A protein and the small-molecule ligand that binds it are described below.
Small molecule (SMILES): CC(=O)N[C@H]1[C@H](O[C@H]2[C@H](O)[C@@H](NC(C)=O)CO[C@@H]2CO)O[C@H](CO)[C@@H](O)[C@@H]1O

Binding-site contacts:
Ligand atom C1 contacts residue GLU66 of chain 1.A at 4.1 Å.
Ligand atom O7 contacts residue CYS90 of chain 1.A at 3.2 Å.
Ligand atom O5 contacts residue ASN87 of chain 1.A at 2.5 Å (h-bond).
Ligand atom C7 contacts residue GLU66 of chain 1.A at 4.1 Å.
Ligand atom O3 contacts residue ARG220 of chain 1.A at 3.2 Å (salt-bridge).
Ligand atom N2 contacts residue ASN87 of chain 1.A at 2.8 Å (h-bond).
Ligand atom C8 contacts residue ARG220 of chain 1.A at 4.2 Å.
Ligand atom O6 contacts residue ASN54 of chain 1.A at 4.4 Å.
Ligand atom C7 contacts residue ARG220 of chain 1.A at 3.7 Å.
Ligand atom C8 contacts residue SER136 of chain 1.A at 3.5 Å.
Ligand atom C6 contacts residue GLU86 of chain 1.A at 3.4 Å.
Ligand atom C8 contacts residue CYS135 of chain 1.A at 3.9 Å (hydrophobic).
Ligand atom O6 contacts residue GLU86 of chain 1.A at 2.9 Å (salt-bridge).
Ligand atom C7 contacts residue ASN87 of chain 1.A at 3.4 Å.
Ligand atom C8 contacts residue CYS90 of chain 1.A at 3.9 Å (hydrophobic).
Ligand atom C3 contacts residue ARG220 of chain 1.A at 4.3 Å.
Ligand atom O5 contacts residue GLU86 of chain 1.A at 3.8 Å.
Ligand atom C7 contacts residue ASN64 of chain 1.A at 3.8 Å.
Ligand atom C1 contacts residue ASN87 of chain 1.A at 1.5 Å.
Ligand atom C4 contacts residue ASN87 of chain 1.A at 4.3 Å.
Ligand atom O6 contacts residue ARG220 of chain 1.A at 4.5 Å.
Ligand atom C6 contacts residue ARG220 of chain 1.A at 4.2 Å.
Ligand atom C5 contacts residue ASN87 of chain 1.A at 3.8 Å.
Ligand atom C8 contacts residue ASN64 of chain 1.A at 3.8 Å.
Ligand atom C3 contacts residue ASN87 of chain 1.A at 3.8 Å.
Ligand atom O7 contacts residue ASN87 of chain 1.A at 3.4 Å (h-bond).
Ligand atom C8 contacts residue SER134 of chain 1.A at 3.9 Å.
Ligand atom C7 contacts residue CYS90 of chain 1.A at 3.9 Å (hydrophobic).
Ligand atom O7 contacts residue ASN64 of chain 1.A at 3.0 Å (h-bond).
Ligand atom C7 contacts residue SER134 of chain 1.A at 4.3 Å.
Ligand atom C8 contacts residue GLU66 of chain 1.A at 3.9 Å.
Ligand atom O7 contacts residue ARG220 of chain 1.A at 3.8 Å.
Ligand atom N2 contacts residue GLU66 of chain 1.A at 4.0 Å.
Ligand atom C2 contacts residue ASN87 of chain 1.A at 2.4 Å.
Ligand atom C2 contacts residue ARG220 of chain 1.A at 4.2 Å.
Ligand atom N2 contacts residue ARG220 of chain 1.A at 3.7 Å.

Sequence of chain 1.A:
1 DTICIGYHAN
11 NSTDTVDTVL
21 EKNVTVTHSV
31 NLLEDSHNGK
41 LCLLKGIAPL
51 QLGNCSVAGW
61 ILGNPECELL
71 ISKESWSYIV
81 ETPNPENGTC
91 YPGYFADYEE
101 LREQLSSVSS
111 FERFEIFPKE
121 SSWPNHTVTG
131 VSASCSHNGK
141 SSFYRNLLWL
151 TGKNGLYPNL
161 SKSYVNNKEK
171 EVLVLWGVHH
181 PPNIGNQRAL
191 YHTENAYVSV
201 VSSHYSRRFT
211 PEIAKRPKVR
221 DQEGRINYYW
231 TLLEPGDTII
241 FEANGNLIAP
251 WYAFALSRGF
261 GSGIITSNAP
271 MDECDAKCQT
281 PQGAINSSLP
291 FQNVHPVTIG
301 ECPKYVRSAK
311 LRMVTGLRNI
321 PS